Sequence of chain 2.A:
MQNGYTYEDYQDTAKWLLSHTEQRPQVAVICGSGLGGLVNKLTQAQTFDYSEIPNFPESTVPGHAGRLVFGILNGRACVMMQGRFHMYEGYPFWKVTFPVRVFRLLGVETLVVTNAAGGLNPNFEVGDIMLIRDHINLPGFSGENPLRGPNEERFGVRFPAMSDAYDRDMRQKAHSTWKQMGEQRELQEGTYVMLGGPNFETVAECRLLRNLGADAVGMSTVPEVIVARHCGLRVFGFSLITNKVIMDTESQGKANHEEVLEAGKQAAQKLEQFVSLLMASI

Sequence of chain 3.A:
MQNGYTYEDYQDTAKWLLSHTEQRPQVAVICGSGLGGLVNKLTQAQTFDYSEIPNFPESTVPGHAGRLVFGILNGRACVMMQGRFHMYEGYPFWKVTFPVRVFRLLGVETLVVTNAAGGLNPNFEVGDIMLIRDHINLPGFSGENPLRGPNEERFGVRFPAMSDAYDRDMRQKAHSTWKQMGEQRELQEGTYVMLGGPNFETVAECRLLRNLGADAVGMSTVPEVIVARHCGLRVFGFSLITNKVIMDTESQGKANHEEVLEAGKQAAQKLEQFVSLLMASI

Binding-site contacts:
Ligand atom O2' contacts residue SO41 of chain 3.B at 2.8 Å (h-bond).
Ligand atom N7 contacts residue THR242 of chain 3.A at 3.5 Å (h-bond).
Ligand atom O6 contacts residue GLY118 of chain 3.A at 3.4 Å.
Ligand atom C5' contacts residue PHE159 of chain 2.A at 3.8 Å (hydrophobic).
Ligand atom O5' contacts residue VAL260 of chain 3.A at 3.2 Å.
Ligand atom C3' contacts residue MET219 of chain 3.A at 3.8 Å (hydrophobic).
Ligand atom C3' contacts residue SO41 of chain 3.B at 3.6 Å.
Ligand atom C6 contacts residue GLY118 of chain 3.A at 3.8 Å.
Ligand atom C6 contacts residue PHE200 of chain 3.A at 3.7 Å (hydrophobic).
Ligand atom C8 contacts residue ALA116 of chain 3.A at 3.5 Å (hydrophobic).
Ligand atom O5' contacts residue HIS257 of chain 3.A at 2.8 Å (h-bond).
Ligand atom C8 contacts residue THR242 of chain 3.A at 3.6 Å.
Ligand atom O6 contacts residue VAL245 of chain 3.A at 3.8 Å.
Ligand atom C6 contacts residue GLU201 of chain 3.A at 3.8 Å.
Ligand atom O3' contacts residue HIS86 of chain 3.A at 3.7 Å.
Ligand atom C8 contacts residue VAL260 of chain 3.A at 3.8 Å (hydrophobic).
Ligand atom C5' contacts residue HIS257 of chain 3.A at 3.7 Å.
Ligand atom C2 contacts residue MET219 of chain 3.A at 3.6 Å (hydrophobic).
Ligand atom O2' contacts residue MET219 of chain 3.A at 2.9 Å (h-bond).
Ligand atom O5' contacts residue PHE200 of chain 3.A at 3.8 Å.
Ligand atom N1 contacts residue GLU201 of chain 3.A at 2.9 Å (salt-bridge).
Ligand atom C2 contacts residue GLU201 of chain 3.A at 3.2 Å.
Ligand atom C5 contacts residue PHE200 of chain 3.A at 3.6 Å (hydrophobic).
Ligand atom C5' contacts residue PHE200 of chain 3.A at 3.8 Å (hydrophobic).
Ligand atom N3 contacts residue GLY218 of chain 3.A at 3.7 Å.
Ligand atom N7 contacts residue ASN243 of chain 3.A at 3.3 Å (h-bond).
Ligand atom C5 contacts residue GLY118 of chain 3.A at 3.6 Å.
Ligand atom C2' contacts residue MET219 of chain 3.A at 3.8 Å (hydrophobic).
Ligand atom O3' contacts residue TYR88 of chain 3.A at 2.8 Å (h-bond).
Ligand atom C4' contacts residue SO41 of chain 3.B at 3.8 Å.
Ligand atom O6 contacts residue GLU201 of chain 3.A at 3.8 Å.
Ligand atom O6 contacts residue ASN243 of chain 3.A at 3.4 Å (h-bond).
Ligand atom N3 contacts residue MET219 of chain 3.A at 3.6 Å.
Ligand atom O3' contacts residue SO41 of chain 3.B at 2.8 Å (h-bond).
Ligand atom N7 contacts residue ALA117 of chain 3.A at 3.8 Å.
Ligand atom N9 contacts residue ALA116 of chain 3.A at 3.4 Å (h-bond).
Ligand atom N1 contacts residue PHE200 of chain 3.A at 3.7 Å.
Ligand atom N7 contacts residue GLY118 of chain 3.A at 3.6 Å.
Ligand atom C1' contacts residue ALA116 of chain 3.A at 3.2 Å (hydrophobic).
Ligand atom O4' contacts residue SO41 of chain 3.B at 3.6 Å.

A small-molecule ligand and the protein it binds are described below.
Small molecule (SMILES): O=c1[nH]cnc2c1ncn2[C@@H]1O[C@H](CO)[C@@H](O)[C@H]1O